Sequence of chain 2.A:
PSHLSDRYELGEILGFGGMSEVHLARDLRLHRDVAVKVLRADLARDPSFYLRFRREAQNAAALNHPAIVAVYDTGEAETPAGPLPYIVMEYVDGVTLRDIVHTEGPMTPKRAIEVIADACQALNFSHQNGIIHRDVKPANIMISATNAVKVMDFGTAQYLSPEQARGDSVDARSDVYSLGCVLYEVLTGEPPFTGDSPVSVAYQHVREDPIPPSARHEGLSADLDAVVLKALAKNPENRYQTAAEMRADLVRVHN

Binding-site contacts:
Ligand atom C6 contacts residue MET145 of chain 2.A at 3.5 Å (hydrophobic).
Ligand atom N16 contacts residue VAL72 of chain 2.A at 3.8 Å.
Ligand atom C5 contacts residue LEU17 of chain 2.A at 3.9 Å (hydrophobic).
Ligand atom N16 contacts residue ALA38 of chain 2.A at 3.3 Å.
Ligand atom C9 contacts residue GLY97 of chain 2.A at 3.9 Å.
Ligand atom C13 contacts residue VAL95 of chain 2.A at 3.6 Å (hydrophobic).
Ligand atom CL22 contacts residue GLY97 of chain 2.A at 3.5 Å.
Ligand atom O24 contacts residue GLY18 of chain 2.A at 3.2 Å.
Ligand atom C9 contacts residue VAL95 of chain 2.A at 3.5 Å (hydrophobic).
Ligand atom C19 contacts residue MET155 of chain 2.A at 3.7 Å (hydrophobic).
Ligand atom N12 contacts residue LEU17 of chain 2.A at 3.8 Å.
Ligand atom C21 contacts residue VAL25 of chain 2.A at 3.8 Å (hydrophobic).
Ligand atom N7 contacts residue MET145 of chain 2.A at 3.6 Å.
Ligand atom CL22 contacts residue TYR94 of chain 2.A at 3.5 Å.
Ligand atom CL22 contacts residue ASP96 of chain 2.A at 3.7 Å.
Ligand atom N16 contacts residue GLU93 of chain 2.A at 3.0 Å (salt-bridge).
Ligand atom N18 contacts residue VAL95 of chain 2.A at 3.0 Å (h-bond).
Ligand atom C8 contacts residue MET145 of chain 2.A at 3.7 Å (hydrophobic).
Ligand atom N11 contacts residue MET145 of chain 2.A at 3.4 Å.
Ligand atom N12 contacts residue VAL95 of chain 2.A at 2.8 Å (h-bond).
Ligand atom O24 contacts residue VAL25 of chain 2.A at 3.5 Å.
Ligand atom C10 contacts residue VAL95 of chain 2.A at 3.4 Å (hydrophobic).
Ligand atom N26 contacts residue MET155 of chain 2.A at 3.9 Å.
Ligand atom C9 contacts residue MET145 of chain 2.A at 3.6 Å (hydrophobic).
Ligand atom N12 contacts residue TYR94 of chain 2.A at 3.6 Å.
Ligand atom N26 contacts residue VAL25 of chain 2.A at 3.5 Å.
Ligand atom O24 contacts residue PHE19 of chain 2.A at 3.5 Å (h-bond).
Ligand atom C15 contacts residue ALA38 of chain 2.A at 3.6 Å (hydrophobic).
Ligand atom C21 contacts residue MET92 of chain 2.A at 3.6 Å (hydrophobic).
Ligand atom C20 contacts residue VAL72 of chain 2.A at 3.8 Å (hydrophobic).
Ligand atom C14 contacts residue MET155 of chain 2.A at 3.9 Å (hydrophobic).
Ligand atom N18 contacts residue TYR94 of chain 2.A at 3.7 Å.
Ligand atom C20 contacts residue MET92 of chain 2.A at 3.7 Å (hydrophobic).
Ligand atom C10 contacts residue LEU17 of chain 2.A at 3.9 Å (hydrophobic).
Ligand atom C8 contacts residue GLY97 of chain 2.A at 3.6 Å.
Ligand atom C10 contacts residue MET145 of chain 2.A at 3.5 Å (hydrophobic).
Ligand atom N18 contacts residue GLU93 of chain 2.A at 3.4 Å (salt-bridge).
Ligand atom C21 contacts residue ALA38 of chain 2.A at 3.8 Å (hydrophobic).
Ligand atom N18 contacts residue ALA38 of chain 2.A at 3.6 Å.
Ligand atom CL22 contacts residue VAL95 of chain 2.A at 3.0 Å.

A small-molecule ligand and the protein it binds are described below.
Small molecule (SMILES): NS(=O)(=O)c1ccc(-c2ncc(Cl)c(Nc3cc(C4CC4)[nH]n3)n2)s1